Sequence of chain 1.C:
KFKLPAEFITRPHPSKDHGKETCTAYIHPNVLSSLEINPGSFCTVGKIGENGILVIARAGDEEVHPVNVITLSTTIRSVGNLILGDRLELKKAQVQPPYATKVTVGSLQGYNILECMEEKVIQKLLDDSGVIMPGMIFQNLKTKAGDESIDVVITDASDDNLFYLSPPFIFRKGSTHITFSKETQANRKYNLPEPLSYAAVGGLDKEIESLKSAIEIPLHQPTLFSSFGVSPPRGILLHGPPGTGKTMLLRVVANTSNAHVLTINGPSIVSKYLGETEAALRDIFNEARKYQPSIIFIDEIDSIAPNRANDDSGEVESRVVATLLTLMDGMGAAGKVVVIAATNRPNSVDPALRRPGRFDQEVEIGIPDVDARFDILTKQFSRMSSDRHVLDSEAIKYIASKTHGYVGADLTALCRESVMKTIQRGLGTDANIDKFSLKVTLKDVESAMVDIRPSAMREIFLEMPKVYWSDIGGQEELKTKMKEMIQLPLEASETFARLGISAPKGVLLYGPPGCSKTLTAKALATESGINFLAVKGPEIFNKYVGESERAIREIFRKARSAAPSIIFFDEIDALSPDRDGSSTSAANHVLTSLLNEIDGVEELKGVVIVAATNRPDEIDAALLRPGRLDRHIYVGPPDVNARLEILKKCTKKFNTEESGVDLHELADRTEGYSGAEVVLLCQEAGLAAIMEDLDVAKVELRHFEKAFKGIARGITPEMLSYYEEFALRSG

Binding-site contacts:
Ligand atom PB contacts residue CYS561 of chain 1.B at 3.1 Å.
Ligand atom N3 contacts residue GLY560 of chain 1.B at 3.5 Å (h-bond).
Ligand atom C2 contacts residue GLY721 of chain 1.B at 3.7 Å.
Ligand atom O3B contacts residue GLY560 of chain 1.B at 3.3 Å (h-bond).
Ligand atom N1 contacts residue SER562 of chain 1.B at 3.7 Å.
Ligand atom PA contacts residue CYS561 of chain 1.B at 3.5 Å.
Ligand atom O3G contacts residue LYS563 of chain 1.B at 3.2 Å.
Ligand atom O1B contacts residue THR564 of chain 1.B at 3.1 Å (h-bond).
Ligand atom N7 contacts residue ASP517 of chain 1.B at 3.7 Å.
Ligand atom O2A contacts residue THR564 of chain 1.B at 2.9 Å (h-bond).
Ligand atom N6 contacts residue GLY519 of chain 1.B at 2.8 Å (h-bond).
Ligand atom O1A contacts residue THR564 of chain 1.B at 3.3 Å.
Ligand atom O2A contacts residue LYS563 of chain 1.B at 3.4 Å (salt-bridge).
Ligand atom C2 contacts residue SER562 of chain 1.B at 3.5 Å.
Ligand atom O3B contacts residue PRO559 of chain 1.B at 3.7 Å.
Ligand atom O2A contacts residue LEU565 of chain 1.B at 2.7 Å (h-bond).
Ligand atom O2B contacts residue LYS563 of chain 1.B at 2.9 Å (salt-bridge).
Ligand atom N6 contacts residue ILE692 of chain 1.B at 3.6 Å.
Ligand atom C8 contacts residue VAL725 of chain 1.B at 3.7 Å (hydrophobic).
Ligand atom O4' contacts residue ALA722 of chain 1.B at 3.8 Å.
Ligand atom C4 contacts residue LEU565 of chain 1.B at 3.7 Å (hydrophobic).
Ligand atom O1A contacts residue ASP645 of chain 1.C at 3.6 Å.
Ligand atom O3B contacts residue LYS563 of chain 1.B at 3.6 Å (salt-bridge).
Ligand atom C5' contacts residue CYS561 of chain 1.B at 3.6 Å (hydrophobic).
Ligand atom O3G contacts residue ASN660 of chain 1.B at 2.4 Å (h-bond).
Ligand atom C5 contacts residue LEU565 of chain 1.B at 3.6 Å (hydrophobic).
Ligand atom C2 contacts residue CYS561 of chain 1.B at 3.7 Å (hydrophobic).
Ligand atom O2B contacts residue CYS561 of chain 1.B at 2.4 Å (h-bond).
Ligand atom S1G contacts residue ARG671 of chain 1.C at 3.6 Å (salt-bridge).
Ligand atom PG contacts residue ASN660 of chain 1.B at 3.6 Å.
Ligand atom O3A contacts residue CYS561 of chain 1.B at 2.7 Å (h-bond).
Ligand atom O2A contacts residue CYS561 of chain 1.B at 3.3 Å (h-bond).
Ligand atom S1G contacts residue ARG674 of chain 1.C at 2.7 Å (salt-bridge).
Ligand atom C5' contacts residue ARG671 of chain 1.C at 3.5 Å.
Ligand atom C5' contacts residue GLY560 of chain 1.B at 3.6 Å.
Ligand atom O2G contacts residue ARG674 of chain 1.C at 3.2 Å (salt-bridge).
Ligand atom N3 contacts residue GLY721 of chain 1.B at 3.5 Å.
Ligand atom S1G contacts residue PRO559 of chain 1.B at 3.4 Å.
Ligand atom O4' contacts residue GLY560 of chain 1.B at 3.6 Å.
Ligand atom N6 contacts residue ILE518 of chain 1.B at 3.4 Å.

Sequence of chain 1.B:
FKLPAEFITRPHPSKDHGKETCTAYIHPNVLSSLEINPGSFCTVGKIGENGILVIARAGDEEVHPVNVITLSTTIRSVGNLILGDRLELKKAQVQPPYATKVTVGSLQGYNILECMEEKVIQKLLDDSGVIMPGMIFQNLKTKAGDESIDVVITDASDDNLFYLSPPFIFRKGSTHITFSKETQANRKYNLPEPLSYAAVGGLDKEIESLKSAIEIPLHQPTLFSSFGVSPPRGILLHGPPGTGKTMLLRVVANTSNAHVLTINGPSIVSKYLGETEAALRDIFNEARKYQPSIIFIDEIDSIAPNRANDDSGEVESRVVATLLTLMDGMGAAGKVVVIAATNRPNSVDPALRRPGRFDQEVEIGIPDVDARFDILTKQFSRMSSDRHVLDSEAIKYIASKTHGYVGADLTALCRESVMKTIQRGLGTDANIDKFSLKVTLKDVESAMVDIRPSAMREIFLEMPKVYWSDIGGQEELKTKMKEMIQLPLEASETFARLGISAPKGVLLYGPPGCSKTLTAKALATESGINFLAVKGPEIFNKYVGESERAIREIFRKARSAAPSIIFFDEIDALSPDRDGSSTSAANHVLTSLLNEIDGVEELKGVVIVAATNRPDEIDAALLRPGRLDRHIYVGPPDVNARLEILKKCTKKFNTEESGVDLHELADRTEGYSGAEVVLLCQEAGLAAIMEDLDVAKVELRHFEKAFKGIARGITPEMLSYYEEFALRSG

The small molecule below binds the protein below.
Small molecule (SMILES): Nc1ncnc2c1ncn2[C@@H]1O[C@H](COP(=O)(O)OP(=O)(O)OP(O)(O)=S)[C@@H](O)[C@H]1O